Sequence of chain 3.A:
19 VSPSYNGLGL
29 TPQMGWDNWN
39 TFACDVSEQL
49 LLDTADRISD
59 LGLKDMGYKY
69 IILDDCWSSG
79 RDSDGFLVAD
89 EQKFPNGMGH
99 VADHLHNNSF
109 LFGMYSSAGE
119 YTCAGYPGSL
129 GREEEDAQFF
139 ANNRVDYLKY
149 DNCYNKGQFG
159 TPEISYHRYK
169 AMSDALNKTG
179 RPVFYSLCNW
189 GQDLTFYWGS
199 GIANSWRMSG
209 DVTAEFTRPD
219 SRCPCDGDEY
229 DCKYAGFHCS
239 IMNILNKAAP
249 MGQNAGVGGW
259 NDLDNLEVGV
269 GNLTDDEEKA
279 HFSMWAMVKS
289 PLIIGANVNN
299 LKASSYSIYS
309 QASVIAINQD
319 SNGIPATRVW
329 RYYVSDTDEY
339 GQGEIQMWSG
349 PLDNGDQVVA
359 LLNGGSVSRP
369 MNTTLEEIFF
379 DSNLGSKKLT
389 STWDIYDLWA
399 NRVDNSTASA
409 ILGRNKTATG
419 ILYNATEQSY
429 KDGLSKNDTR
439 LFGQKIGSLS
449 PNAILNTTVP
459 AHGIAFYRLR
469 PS

Binding-site contacts:
Ligand atom O7 contacts residue GLU375 of chain 3.A at 4.4 Å.
Ligand atom C3 contacts residue ASN370 of chain 3.A at 4.1 Å.
Ligand atom N2 contacts residue ASN370 of chain 3.A at 3.5 Å (h-bond).
Ligand atom C1 contacts residue ASN370 of chain 3.A at 1.4 Å.
Ligand atom C5 contacts residue ASN370 of chain 3.A at 3.3 Å.
Ligand atom O7 contacts residue ASN370 of chain 3.A at 3.9 Å.
Ligand atom C8 contacts residue TYR330 of chain 3.A at 3.1 Å (hydrophobic).
Ligand atom O6 contacts residue PRO368 of chain 3.A at 4.4 Å.
Ligand atom O7 contacts residue TYR330 of chain 3.A at 4.2 Å.
Ligand atom C4 contacts residue ASN370 of chain 3.A at 4.2 Å.
Ligand atom O6 contacts residue ASN370 of chain 3.A at 4.3 Å.
Ligand atom C8 contacts residue ILE343 of chain 3.A at 3.6 Å (hydrophobic).
Ligand atom C7 contacts residue ASN370 of chain 3.A at 4.2 Å.
Ligand atom O7 contacts residue TRP328 of chain 3.A at 3.2 Å.
Ligand atom N2 contacts residue TRP328 of chain 3.A at 3.9 Å.
Ligand atom C7 contacts residue TYR330 of chain 3.A at 4.0 Å (hydrophobic).
Ligand atom C7 contacts residue TRP328 of chain 3.A at 3.1 Å (hydrophobic).
Ligand atom O5 contacts residue ASN370 of chain 3.A at 2.1 Å (h-bond).
Ligand atom C6 contacts residue ASN370 of chain 3.A at 4.3 Å.
Ligand atom C2 contacts residue ASN370 of chain 3.A at 2.9 Å.
Ligand atom C8 contacts residue TRP328 of chain 3.A at 2.5 Å (hydrophobic).

This protein binds this small molecule.
Small molecule (SMILES): CC(=O)N[C@@H]1[C@@H](O)[C@H](O)[C@@H](CO)O[C@H]1O